Sequence of chain 1.C:
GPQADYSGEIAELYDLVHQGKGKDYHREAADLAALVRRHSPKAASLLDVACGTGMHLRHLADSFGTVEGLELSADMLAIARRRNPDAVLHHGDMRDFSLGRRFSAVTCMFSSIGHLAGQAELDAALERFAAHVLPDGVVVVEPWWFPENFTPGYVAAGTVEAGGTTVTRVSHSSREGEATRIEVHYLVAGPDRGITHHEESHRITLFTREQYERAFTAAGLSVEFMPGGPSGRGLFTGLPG

A small-molecule ligand and the protein it binds are described below.
Small molecule (SMILES): Cc1cn([C@H]2C[C@H](O)[C@@H](COP(=O)(O)OP(=O)(O)O[C@H]3O[C@H](C)[C@@H](O)[C@H](N(C)C)[C@H]3O)O2)c(=O)[nH]c1=O

Binding-site contacts:
Ligand atom O2B contacts residue LYS29 of chain 1.C at 3.0 Å (salt-bridge).
Ligand atom O4' contacts residue TRP153 of chain 1.C at 3.0 Å (h-bond).
Ligand atom C2' contacts residue TYR162 of chain 1.C at 3.7 Å (hydrophobic).
Ligand atom C1M contacts residue PHE118 of chain 1.C at 3.0 Å (hydrophobic).
Ligand atom C1' contacts residue TRP153 of chain 1.C at 3.2 Å (hydrophobic).
Ligand atom C2' contacts residue THR159 of chain 1.C at 3.7 Å.
Ligand atom C5 contacts residue TRP153 of chain 1.C at 3.4 Å (hydrophobic).
Ligand atom O2 contacts residue THR159 of chain 1.C at 3.1 Å (h-bond).
Ligand atom O4' contacts residue ARG241 of chain 1.C at 3.7 Å.
Ligand atom O4 contacts residue ASN157 of chain 1.C at 3.6 Å.
Ligand atom O2A contacts residue SER179 of chain 1.C at 2.8 Å (h-bond).
Ligand atom O3' contacts residue SER181 of chain 1.C at 2.7 Å (h-bond).
Ligand atom C6 contacts residue TRP153 of chain 1.C at 3.4 Å (hydrophobic).
Ligand atom O2B contacts residue HIS26 of chain 1.C at 3.5 Å.
Ligand atom N1 contacts residue THR159 of chain 1.C at 3.4 Å (h-bond).
Ligand atom C3' contacts residue SER181 of chain 1.C at 3.2 Å.
Ligand atom O2 contacts residue TRP153 of chain 1.C at 3.4 Å.
Ligand atom C2M contacts residue SAH1 of chain 1.I at 3.4 Å.
Ligand atom O1A contacts residue LYS29 of chain 1.C at 3.0 Å (salt-bridge).
Ligand atom N3Q contacts residue PHE118 of chain 1.C at 2.9 Å (h-bond).
Ligand atom O5Q contacts residue ILE190 of chain 1.C at 3.5 Å.
Ligand atom O2 contacts residue PHE158 of chain 1.C at 3.0 Å.
Ligand atom C1M contacts residue SER119 of chain 1.C at 3.6 Å.
Ligand atom O3' contacts residue TRP152 of chain 1.C at 3.5 Å.
Ligand atom O1B contacts residue ARG241 of chain 1.C at 2.8 Å (salt-bridge).
Ligand atom C2 contacts residue TRP153 of chain 1.C at 3.3 Å (hydrophobic).
Ligand atom N3 contacts residue ASN157 of chain 1.C at 2.9 Å (h-bond).
Ligand atom C2M contacts residue PHE118 of chain 1.C at 3.2 Å (hydrophobic).
Ligand atom C4 contacts residue TRP153 of chain 1.C at 3.5 Å (hydrophobic).
Ligand atom O2Q contacts residue TRP152 of chain 1.C at 3.5 Å.
Ligand atom N3 contacts residue THR159 of chain 1.C at 3.3 Å (h-bond).
Ligand atom N3 contacts residue TRP153 of chain 1.C at 3.6 Å.
Ligand atom O2Q contacts residue PHE118 of chain 1.C at 3.3 Å.
Ligand atom C6Q contacts residue HIS210 of chain 1.C at 3.6 Å.
Ligand atom C2 contacts residue THR159 of chain 1.C at 3.1 Å.
Ligand atom O4Q contacts residue TYR14 of chain 1.C at 2.7 Å (h-bond).
Ligand atom O2Q contacts residue ARG241 of chain 1.C at 2.8 Å (salt-bridge).
Ligand atom N1 contacts residue TRP153 of chain 1.C at 3.2 Å (h-bond).
Ligand atom C4Q contacts residue TYR14 of chain 1.C at 3.4 Å (hydrophobic).
Ligand atom O2A contacts residue ARG177 of chain 1.C at 2.8 Å (salt-bridge).